Sequence of chain 1.A:
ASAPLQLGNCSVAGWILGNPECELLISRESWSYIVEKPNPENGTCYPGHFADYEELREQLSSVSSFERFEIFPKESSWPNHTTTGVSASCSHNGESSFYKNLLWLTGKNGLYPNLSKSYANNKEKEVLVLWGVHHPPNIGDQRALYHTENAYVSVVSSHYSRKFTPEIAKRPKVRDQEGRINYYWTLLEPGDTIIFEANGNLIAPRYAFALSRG

Binding-site contacts:
Ligand atom O5 contacts residue GLU41 of chain 1.A at 4.2 Å.
Ligand atom O6 contacts residue LYS37 of chain 1.A at 3.0 Å (salt-bridge).
Ligand atom C4 contacts residue ASN9 of chain 1.A at 4.1 Å.
Ligand atom C6 contacts residue NAG2 of chain 1.F at 3.5 Å.
Ligand atom O7 contacts residue ASN9 of chain 1.A at 3.9 Å.
Ligand atom O5 contacts residue LYS37 of chain 1.A at 3.7 Å.
Ligand atom O5 contacts residue ASN9 of chain 1.A at 2.2 Å (h-bond).
Ligand atom C8 contacts residue ASN9 of chain 1.A at 4.3 Å.
Ligand atom C6 contacts residue LYS37 of chain 1.A at 3.8 Å.
Ligand atom C5 contacts residue LYS37 of chain 1.A at 4.3 Å.
Ligand atom C7 contacts residue ASN9 of chain 1.A at 3.8 Å.
Ligand atom C3 contacts residue ASN9 of chain 1.A at 3.8 Å.
Ligand atom N2 contacts residue ASN9 of chain 1.A at 3.1 Å (h-bond).
Ligand atom C5 contacts residue ASN9 of chain 1.A at 3.6 Å.
Ligand atom C2 contacts residue ASN9 of chain 1.A at 2.5 Å.
Ligand atom C1 contacts residue ASN9 of chain 1.A at 1.4 Å.
Ligand atom C5 contacts residue NAG2 of chain 1.F at 4.5 Å.

This small molecule binds to this protein.
Small molecule (SMILES): CC(=O)N[C@H]1[C@H](O[C@H]2[C@H](O)[C@@H](NC(C)=O)CO[C@@H]2CO)O[C@H](CO)[C@@H](O)[C@@H]1O